Sequence of chain 1.A:
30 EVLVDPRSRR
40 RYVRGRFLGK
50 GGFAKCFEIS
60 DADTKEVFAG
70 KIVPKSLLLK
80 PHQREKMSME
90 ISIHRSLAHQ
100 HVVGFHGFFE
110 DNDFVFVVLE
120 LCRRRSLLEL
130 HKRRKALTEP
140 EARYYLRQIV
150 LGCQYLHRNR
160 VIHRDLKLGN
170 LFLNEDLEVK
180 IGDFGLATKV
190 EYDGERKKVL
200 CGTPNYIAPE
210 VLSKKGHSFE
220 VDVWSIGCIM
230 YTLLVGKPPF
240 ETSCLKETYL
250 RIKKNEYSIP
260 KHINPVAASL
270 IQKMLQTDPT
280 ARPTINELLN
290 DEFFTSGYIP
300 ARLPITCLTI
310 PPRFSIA

A small-molecule ligand and the protein it binds are described below.
Small molecule (SMILES): Cc1ncc(CCCN(C)C)cc1Nc1ncc2c(n1)-c1ccc(Cl)cc1NC(=S)C2

Binding-site contacts:
Ligand atom C7 contacts residue ASP182 of chain 1.A at 3.6 Å.
Ligand atom C7 contacts residue PHE171 of chain 1.A at 3.3 Å (hydrophobic).
Ligand atom C4 contacts residue CYS121 of chain 1.A at 3.7 Å (hydrophobic).
Ligand atom CL1 contacts residue GLY50 of chain 1.A at 3.7 Å.
Ligand atom N23 contacts residue ARG124 of chain 1.A at 3.6 Å.
Ligand atom N9 contacts residue ASP182 of chain 1.A at 2.9 Å (salt-bridge).
Ligand atom C24 contacts residue CYS121 of chain 1.A at 3.7 Å (hydrophobic).
Ligand atom C14 contacts residue ASP182 of chain 1.A at 3.5 Å.
Ligand atom CL1 contacts residue GLY48 of chain 1.A at 3.5 Å.
Ligand atom C27 contacts residue GLU128 of chain 1.A at 3.6 Å.
Ligand atom C10 contacts residue ASP182 of chain 1.A at 3.6 Å.
Ligand atom C29 contacts residue GLY168 of chain 1.A at 3.4 Å.
Ligand atom C31 contacts residue CYS121 of chain 1.A at 3.4 Å (hydrophobic).
Ligand atom N3 contacts residue CYS121 of chain 1.A at 3.0 Å (h-bond).
Ligand atom C22 contacts residue ARG124 of chain 1.A at 3.5 Å.
Ligand atom CL1 contacts residue LYS49 of chain 1.A at 3.5 Å.
Ligand atom C2 contacts residue CYS121 of chain 1.A at 3.6 Å (hydrophobic).
Ligand atom C29 contacts residue GLU128 of chain 1.A at 3.7 Å.
Ligand atom C2 contacts residue ALA68 of chain 1.A at 3.6 Å (hydrophobic).
Ligand atom C11 contacts residue ALA68 of chain 1.A at 3.8 Å (hydrophobic).
Ligand atom C15 contacts residue CYS55 of chain 1.A at 3.8 Å (hydrophobic).
Ligand atom C25 contacts residue GLU128 of chain 1.A at 3.5 Å.
Ligand atom C2 contacts residue GLU119 of chain 1.A at 3.3 Å.
Ligand atom C6 contacts residue PHE171 of chain 1.A at 3.5 Å (hydrophobic).
Ligand atom N28 contacts residue GLU128 of chain 1.A at 2.7 Å (salt-bridge).
Ligand atom N5 contacts residue PHE171 of chain 1.A at 3.3 Å.
Ligand atom C30 contacts residue GLU128 of chain 1.A at 3.0 Å.
Ligand atom C21 contacts residue ARG124 of chain 1.A at 3.7 Å.
Ligand atom N23 contacts residue LEU47 of chain 1.A at 3.8 Å.
Ligand atom N18 contacts residue CYS121 of chain 1.A at 2.8 Å (h-bond).
Ligand atom C19 contacts residue ARG124 of chain 1.A at 3.7 Å.
Ligand atom C26 contacts residue LEU47 of chain 1.A at 3.5 Å (hydrophobic).
Ligand atom C8 contacts residue PHE171 of chain 1.A at 3.5 Å (hydrophobic).
Ligand atom C4 contacts residue PHE171 of chain 1.A at 3.8 Å (hydrophobic).
Ligand atom S16 contacts residue ASP182 of chain 1.A at 3.5 Å (salt-bridge).
Ligand atom C19 contacts residue CYS121 of chain 1.A at 3.5 Å (hydrophobic).
Ligand atom C31 contacts residue LEU120 of chain 1.A at 3.8 Å (hydrophobic).
Ligand atom C20 contacts residue ARG124 of chain 1.A at 3.6 Å.
Ligand atom N9 contacts residue PHE171 of chain 1.A at 3.3 Å.
Ligand atom N3 contacts residue LEU120 of chain 1.A at 3.7 Å.